The small molecule below binds the protein below.
Small molecule (SMILES): Oc1cc(O)c2c(c1)O[C@H](c1ccc(O)c(O)c1)[C@@H](O)C2

Binding-site contacts:
Ligand atom O3 contacts residue ILE88 of chain 1.C at 4.3 Å.
Ligand atom C6 contacts residue ARG141 of chain 1.C at 3.2 Å.
Ligand atom O71 contacts residue GLY64 of chain 1.C at 4.4 Å.
Ligand atom C96 contacts residue LEU145 of chain 1.C at 4.2 Å (hydrophobic).
Ligand atom C93 contacts residue ILE59 of chain 1.C at 4.1 Å (hydrophobic).
Ligand atom O71 contacts residue ALA40 of chain 1.C at 3.9 Å.
Ligand atom O1 contacts residue LEU145 of chain 1.C at 4.2 Å.
Ligand atom C10 contacts residue LEU61 of chain 1.C at 4.1 Å (hydrophobic).
Ligand atom C95 contacts residue HIS72 of chain 1.C at 4.3 Å.
Ligand atom C93 contacts residue HIS72 of chain 1.C at 4.2 Å.
Ligand atom C91 contacts residue HIS72 of chain 1.C at 4.3 Å.
Ligand atom O51 contacts residue LEU61 of chain 1.C at 3.4 Å.
Ligand atom C8 contacts residue VAL41 of chain 1.C at 4.5 Å (hydrophobic).
Ligand atom C95 contacts residue LEU145 of chain 1.C at 4.3 Å (hydrophobic).
Ligand atom C92 contacts residue ILE59 of chain 1.C at 4.2 Å (hydrophobic).
Ligand atom C10 contacts residue ARG141 of chain 1.C at 3.8 Å.
Ligand atom O3 contacts residue VAL70 of chain 1.C at 4.2 Å.
Ligand atom C8 contacts residue ALA40 of chain 1.C at 4.2 Å (hydrophobic).
Ligand atom C92 contacts residue VAL41 of chain 1.C at 4.3 Å (hydrophobic).
Ligand atom C95 contacts residue PHE25 of chain 1.C at 4.3 Å (hydrophobic).
Ligand atom C7 contacts residue ARG141 of chain 1.C at 3.4 Å.
Ligand atom C96 contacts residue HIS72 of chain 1.C at 4.4 Å.
Ligand atom O93 contacts residue ILE59 of chain 1.C at 3.7 Å.
Ligand atom C92 contacts residue HIS72 of chain 1.C at 4.2 Å.
Ligand atom O71 contacts residue ARG141 of chain 1.C at 4.0 Å.
Ligand atom O94 contacts residue ALA29 of chain 1.C at 3.9 Å.
Ligand atom O93 contacts residue ILE33 of chain 1.C at 4.4 Å.
Ligand atom C7 contacts residue ALA40 of chain 1.C at 4.1 Å (hydrophobic).
Ligand atom C95 contacts residue TYR86 of chain 1.C at 4.1 Å (hydrophobic).
Ligand atom C3 contacts residue HIS72 of chain 1.C at 4.3 Å.
Ligand atom C94 contacts residue HIS72 of chain 1.C at 4.2 Å.
Ligand atom O3 contacts residue HIS72 of chain 1.C at 2.9 Å (h-bond).
Ligand atom C8 contacts residue ARG141 of chain 1.C at 3.8 Å.
Ligand atom C5 contacts residue ARG141 of chain 1.C at 3.4 Å.
Ligand atom C5 contacts residue LEU61 of chain 1.C at 3.5 Å (hydrophobic).
Ligand atom O1 contacts residue VAL41 of chain 1.C at 4.3 Å.
Ligand atom O94 contacts residue PHE25 of chain 1.C at 4.0 Å.
Ligand atom C9 contacts residue ARG141 of chain 1.C at 4.0 Å.
Ligand atom O51 contacts residue ARG141 of chain 1.C at 3.2 Å (salt-bridge).
Ligand atom C6 contacts residue LEU61 of chain 1.C at 3.7 Å (hydrophobic).

Sequence of chain 1.C:
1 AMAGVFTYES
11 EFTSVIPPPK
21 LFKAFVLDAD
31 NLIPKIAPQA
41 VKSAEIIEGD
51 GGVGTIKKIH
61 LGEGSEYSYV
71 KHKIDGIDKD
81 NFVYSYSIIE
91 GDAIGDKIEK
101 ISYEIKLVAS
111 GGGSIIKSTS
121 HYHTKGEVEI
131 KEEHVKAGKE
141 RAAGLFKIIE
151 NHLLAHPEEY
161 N